Sequence of chain 1.B:
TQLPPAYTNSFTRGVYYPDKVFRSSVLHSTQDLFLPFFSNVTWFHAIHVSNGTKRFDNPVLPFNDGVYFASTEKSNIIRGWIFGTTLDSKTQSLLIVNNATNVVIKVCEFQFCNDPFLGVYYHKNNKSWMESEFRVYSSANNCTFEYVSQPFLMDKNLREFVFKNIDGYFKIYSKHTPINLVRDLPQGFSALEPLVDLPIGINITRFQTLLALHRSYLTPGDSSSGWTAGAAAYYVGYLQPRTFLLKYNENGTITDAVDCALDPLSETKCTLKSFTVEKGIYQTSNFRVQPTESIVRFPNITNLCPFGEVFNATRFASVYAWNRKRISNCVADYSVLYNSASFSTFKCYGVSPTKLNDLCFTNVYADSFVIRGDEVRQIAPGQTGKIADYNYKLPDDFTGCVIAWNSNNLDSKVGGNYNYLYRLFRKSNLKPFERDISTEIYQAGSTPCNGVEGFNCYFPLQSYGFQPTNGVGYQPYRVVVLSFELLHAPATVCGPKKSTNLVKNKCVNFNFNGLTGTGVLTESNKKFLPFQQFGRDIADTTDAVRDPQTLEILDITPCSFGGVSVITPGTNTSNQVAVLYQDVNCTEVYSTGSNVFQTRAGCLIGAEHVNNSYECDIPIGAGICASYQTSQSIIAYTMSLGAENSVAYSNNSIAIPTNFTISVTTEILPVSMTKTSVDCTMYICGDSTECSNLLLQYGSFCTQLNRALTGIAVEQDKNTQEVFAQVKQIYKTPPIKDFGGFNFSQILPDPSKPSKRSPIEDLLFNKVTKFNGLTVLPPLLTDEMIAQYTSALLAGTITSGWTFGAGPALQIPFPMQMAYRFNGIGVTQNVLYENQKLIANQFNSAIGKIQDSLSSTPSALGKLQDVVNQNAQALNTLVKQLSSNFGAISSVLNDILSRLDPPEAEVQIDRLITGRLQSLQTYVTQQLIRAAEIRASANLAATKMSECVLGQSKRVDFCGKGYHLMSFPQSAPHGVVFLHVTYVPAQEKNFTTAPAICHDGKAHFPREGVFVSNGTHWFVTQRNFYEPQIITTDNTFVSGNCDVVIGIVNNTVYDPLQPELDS

This small molecule binds to this protein.
Small molecule (SMILES): CC(=O)N[C@@H]1[C@@H](O)[C@H](O)[C@@H](CO)O[C@H]1O

Binding-site contacts:
Ligand atom C4 contacts residue ASN798 of chain 1.B at 4.2 Å.
Ligand atom C6 contacts residue SER800 of chain 1.B at 4.0 Å.
Ligand atom C3 contacts residue ASN798 of chain 1.B at 3.8 Å.
Ligand atom N2 contacts residue ASN798 of chain 1.B at 2.9 Å (h-bond).
Ligand atom C2 contacts residue ASN798 of chain 1.B at 2.5 Å.
Ligand atom O6 contacts residue SER800 of chain 1.B at 3.7 Å.
Ligand atom O6 contacts residue ASN798 of chain 1.B at 4.5 Å.
Ligand atom C7 contacts residue ASN798 of chain 1.B at 3.7 Å.
Ligand atom C5 contacts residue SER800 of chain 1.B at 3.5 Å.
Ligand atom O6 contacts residue GLN801 of chain 1.B at 3.3 Å (h-bond).
Ligand atom C5 contacts residue ASN798 of chain 1.B at 3.6 Å.
Ligand atom C6 contacts residue GLN801 of chain 1.B at 4.3 Å.
Ligand atom C1 contacts residue ASN798 of chain 1.B at 1.4 Å.
Ligand atom O7 contacts residue ASN798 of chain 1.B at 4.1 Å.
Ligand atom O5 contacts residue ASN798 of chain 1.B at 2.3 Å (h-bond).
Ligand atom C1 contacts residue SER800 of chain 1.B at 3.6 Å.
Ligand atom O5 contacts residue SER800 of chain 1.B at 3.3 Å (h-bond).